Binding-site contacts:
Ligand atom CG contacts residue SER153 of chain 1.C at 4.3 Å.
Ligand atom CB contacts residue TYR226 of chain 1.D at 4.0 Å (hydrophobic).
Ligand atom N contacts residue PHE123 of chain 1.D at 4.1 Å.
Ligand atom CD contacts residue SER182 of chain 1.D at 3.6 Å.
Ligand atom N contacts residue GLU181 of chain 1.D at 3.0 Å (salt-bridge).
Ligand atom O contacts residue ARG89 of chain 1.C at 3.5 Å (salt-bridge).
Ligand atom OXT contacts residue SER153 of chain 1.C at 2.9 Å (h-bond).
Ligand atom N contacts residue TYR226 of chain 1.D at 3.3 Å.
Ligand atom CB contacts residue PHE183 of chain 1.D at 4.2 Å (hydrophobic).
Ligand atom CG contacts residue PHE231 of chain 1.D at 4.2 Å (hydrophobic).
Ligand atom N contacts residue PHE231 of chain 1.D at 3.8 Å.
Ligand atom O contacts residue LEU141 of chain 1.C at 3.7 Å.
Ligand atom CB contacts residue PHE87 of chain 1.C at 4.2 Å (hydrophobic).
Ligand atom O contacts residue THR228 of chain 1.D at 3.6 Å.
Ligand atom C contacts residue ARG89 of chain 1.C at 3.4 Å.
Ligand atom CD contacts residue PHE183 of chain 1.D at 3.4 Å (hydrophobic).
Ligand atom C contacts residue SER153 of chain 1.C at 3.2 Å.
Ligand atom CG contacts residue PHE183 of chain 1.D at 3.7 Å (hydrophobic).
Ligand atom OXT contacts residue PHE87 of chain 1.C at 3.6 Å.
Ligand atom O contacts residue SER153 of chain 1.C at 3.3 Å (h-bond).
Ligand atom C contacts residue LEU141 of chain 1.C at 4.2 Å (hydrophobic).
Ligand atom N contacts residue SER182 of chain 1.D at 3.4 Å (h-bond).
Ligand atom CG contacts residue LEU141 of chain 1.C at 4.1 Å (hydrophobic).
Ligand atom OXT contacts residue ARG89 of chain 1.C at 2.9 Å (salt-bridge).
Ligand atom CD contacts residue TYR226 of chain 1.D at 4.1 Å (hydrophobic).
Ligand atom CD contacts residue PHE231 of chain 1.D at 3.7 Å (hydrophobic).
Ligand atom CD contacts residue GLU181 of chain 1.D at 4.3 Å.
Ligand atom CB contacts residue PHE231 of chain 1.D at 4.2 Å (hydrophobic).

Sequence of chain 1.C:
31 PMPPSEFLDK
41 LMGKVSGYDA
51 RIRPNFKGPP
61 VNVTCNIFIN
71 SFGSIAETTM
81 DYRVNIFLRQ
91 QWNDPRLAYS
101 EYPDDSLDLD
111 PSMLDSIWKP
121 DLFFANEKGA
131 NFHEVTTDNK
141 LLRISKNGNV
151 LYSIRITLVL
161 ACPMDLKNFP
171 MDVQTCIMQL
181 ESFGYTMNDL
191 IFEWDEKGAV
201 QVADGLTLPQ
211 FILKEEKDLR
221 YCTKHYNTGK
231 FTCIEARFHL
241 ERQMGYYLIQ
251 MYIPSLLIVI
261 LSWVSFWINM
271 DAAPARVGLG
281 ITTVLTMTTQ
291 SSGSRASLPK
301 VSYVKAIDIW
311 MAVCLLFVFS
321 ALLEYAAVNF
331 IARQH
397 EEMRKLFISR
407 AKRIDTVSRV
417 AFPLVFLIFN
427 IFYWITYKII

Sequence of chain 1.D:
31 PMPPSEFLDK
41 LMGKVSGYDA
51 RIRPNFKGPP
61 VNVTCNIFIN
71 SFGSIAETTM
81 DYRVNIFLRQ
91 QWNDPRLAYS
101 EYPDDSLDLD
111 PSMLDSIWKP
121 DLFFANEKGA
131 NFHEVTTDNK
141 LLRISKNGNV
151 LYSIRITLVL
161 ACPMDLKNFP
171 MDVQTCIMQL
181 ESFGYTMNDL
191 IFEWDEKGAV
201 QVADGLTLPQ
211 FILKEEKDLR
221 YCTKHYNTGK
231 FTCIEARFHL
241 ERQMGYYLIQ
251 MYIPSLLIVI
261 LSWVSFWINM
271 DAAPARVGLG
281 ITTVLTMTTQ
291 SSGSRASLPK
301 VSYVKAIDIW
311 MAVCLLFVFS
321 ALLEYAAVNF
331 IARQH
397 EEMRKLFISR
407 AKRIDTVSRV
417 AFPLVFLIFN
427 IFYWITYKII

A small-molecule ligand and the protein it binds are described below.
Small molecule (SMILES): NCCCC(=O)O